Binding-site contacts:
Ligand atom CAN contacts residue CYS284 of chain 1.A at 3.7 Å (hydrophobic).
Ligand atom NAJ contacts residue TRP500 of chain 1.A at 3.2 Å.
Ligand atom CAG contacts residue GLU584 of chain 1.A at 3.7 Å.
Ligand atom CAM contacts residue GLU466 of chain 1.A at 3.4 Å.
Ligand atom CAN contacts residue GLU584 of chain 1.A at 3.4 Å.
Ligand atom OAB contacts residue TYR808 of chain 1.A at 3.6 Å.
Ligand atom CAK contacts residue TRP349 of chain 1.A at 3.7 Å (hydrophobic).
Ligand atom OAC contacts residue GLU584 of chain 1.A at 2.8 Å (salt-bridge).
Ligand atom NAJ contacts residue GLU584 of chain 1.A at 2.8 Å (salt-bridge).
Ligand atom CAA contacts residue LEU805 of chain 1.A at 3.5 Å (hydrophobic).
Ligand atom OAF contacts residue TRP349 of chain 1.A at 2.7 Å (h-bond).
Ligand atom CAP contacts residue TYR808 of chain 1.A at 3.6 Å (hydrophobic).
Ligand atom OAB contacts residue TRP349 of chain 1.A at 3.2 Å (h-bond).
Ligand atom CAA contacts residue TYR288 of chain 1.A at 3.8 Å (hydrophobic).
Ligand atom CAL contacts residue GLU584 of chain 1.A at 3.5 Å.
Ligand atom OAC contacts residue LEU523 of chain 1.A at 3.7 Å.
Ligand atom OAF contacts residue CYS284 of chain 1.A at 3.0 Å (h-bond).
Ligand atom CAH contacts residue GLU584 of chain 1.A at 3.6 Å.
Ligand atom OAD contacts residue GLN647 of chain 1.A at 2.8 Å (h-bond).
Ligand atom NAI contacts residue TYR808 of chain 1.A at 3.6 Å (h-bond).
Ligand atom OAE contacts residue MET352 of chain 1.A at 3.6 Å.
Ligand atom NAI contacts residue EDO1 of chain 1.B at 2.7 Å (h-bond).
Ligand atom CAP contacts residue EDO1 of chain 1.B at 3.5 Å.
Ligand atom CAP contacts residue GLU584 of chain 1.A at 3.2 Å.
Ligand atom OAD contacts residue TRP500 of chain 1.A at 3.5 Å.
Ligand atom CAH contacts residue TYR808 of chain 1.A at 3.0 Å (hydrophobic).
Ligand atom OAB contacts residue TYR288 of chain 1.A at 2.9 Å (h-bond).
Ligand atom OAC contacts residue ASN282 of chain 1.A at 3.3 Å (h-bond).
Ligand atom CAM contacts residue EDO1 of chain 1.B at 3.5 Å.
Ligand atom OAD contacts residue EDO1 of chain 1.B at 3.6 Å.
Ligand atom CAL contacts residue TRP500 of chain 1.A at 3.5 Å (hydrophobic).
Ligand atom CAK contacts residue EDO1 of chain 1.B at 3.5 Å.
Ligand atom OAE contacts residue HIS465 of chain 1.A at 3.0 Å (h-bond).
Ligand atom CAH contacts residue GLN647 of chain 1.A at 3.8 Å.
Ligand atom CAG contacts residue TRP500 of chain 1.A at 3.4 Å (hydrophobic).
Ligand atom CAG contacts residue LEU523 of chain 1.A at 3.6 Å (hydrophobic).
Ligand atom CAM contacts residue GLU584 of chain 1.A at 3.4 Å.
Ligand atom CAA contacts residue EDO1 of chain 1.B at 3.5 Å.
Ligand atom CAK contacts residue TYR808 of chain 1.A at 3.7 Å (hydrophobic).
Ligand atom CAK contacts residue TYR288 of chain 1.A at 3.7 Å (hydrophobic).

A small-molecule ligand and the protein it binds are described below.
Small molecule (SMILES): CC(=O)N[C@@H]1[C@@H](O)[C@H](O)[C@@H](CO)N[C@H]1CO

Sequence of chain 1.A:
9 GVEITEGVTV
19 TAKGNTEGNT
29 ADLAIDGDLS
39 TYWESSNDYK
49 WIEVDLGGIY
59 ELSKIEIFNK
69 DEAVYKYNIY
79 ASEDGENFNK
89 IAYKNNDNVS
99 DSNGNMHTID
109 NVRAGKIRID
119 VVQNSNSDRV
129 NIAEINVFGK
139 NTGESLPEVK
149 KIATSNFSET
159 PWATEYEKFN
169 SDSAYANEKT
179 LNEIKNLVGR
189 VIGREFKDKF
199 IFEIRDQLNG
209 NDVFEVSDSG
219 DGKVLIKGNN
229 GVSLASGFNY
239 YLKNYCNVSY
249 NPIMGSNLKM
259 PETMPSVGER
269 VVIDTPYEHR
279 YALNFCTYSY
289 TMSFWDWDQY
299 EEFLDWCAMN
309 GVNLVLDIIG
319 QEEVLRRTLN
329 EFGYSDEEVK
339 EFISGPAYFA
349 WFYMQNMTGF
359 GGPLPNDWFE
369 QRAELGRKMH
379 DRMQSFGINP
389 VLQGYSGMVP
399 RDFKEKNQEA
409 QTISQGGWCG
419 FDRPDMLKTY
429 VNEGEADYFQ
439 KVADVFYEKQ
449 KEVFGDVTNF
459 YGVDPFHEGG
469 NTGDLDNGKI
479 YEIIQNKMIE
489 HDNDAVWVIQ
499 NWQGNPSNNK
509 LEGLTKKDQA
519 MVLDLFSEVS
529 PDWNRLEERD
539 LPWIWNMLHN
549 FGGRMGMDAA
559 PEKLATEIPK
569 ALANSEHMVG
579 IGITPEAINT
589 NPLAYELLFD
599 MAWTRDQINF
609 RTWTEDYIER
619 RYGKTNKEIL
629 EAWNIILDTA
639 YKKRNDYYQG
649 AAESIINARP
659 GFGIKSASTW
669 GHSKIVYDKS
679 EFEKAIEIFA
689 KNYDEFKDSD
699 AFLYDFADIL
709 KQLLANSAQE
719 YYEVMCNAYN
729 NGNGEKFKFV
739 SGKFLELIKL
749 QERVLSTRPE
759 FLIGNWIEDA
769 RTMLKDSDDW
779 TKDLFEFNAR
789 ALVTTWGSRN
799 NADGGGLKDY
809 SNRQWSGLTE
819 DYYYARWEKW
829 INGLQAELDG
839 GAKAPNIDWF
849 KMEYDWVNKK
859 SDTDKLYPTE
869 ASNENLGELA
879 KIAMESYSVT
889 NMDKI